Binding-site contacts:
Ligand atom C3 contacts residue ASN1121 of chain 1.C at 3.8 Å.
Ligand atom C1 contacts residue ASN1121 of chain 1.C at 1.4 Å.
Ligand atom C5 contacts residue ASN1121 of chain 1.C at 3.6 Å.
Ligand atom C7 contacts residue ASN1121 of chain 1.C at 3.1 Å.
Ligand atom C4 contacts residue ASN1121 of chain 1.C at 4.2 Å.
Ligand atom C2 contacts residue ASN1121 of chain 1.C at 2.4 Å.
Ligand atom O5 contacts residue ASN1121 of chain 1.C at 2.4 Å (h-bond).
Ligand atom C8 contacts residue ASN1121 of chain 1.C at 4.3 Å.
Ligand atom N2 contacts residue ASN1121 of chain 1.C at 2.9 Å (h-bond).
Ligand atom O7 contacts residue ASN1121 of chain 1.C at 2.9 Å (h-bond).

Sequence of chain 1.C:
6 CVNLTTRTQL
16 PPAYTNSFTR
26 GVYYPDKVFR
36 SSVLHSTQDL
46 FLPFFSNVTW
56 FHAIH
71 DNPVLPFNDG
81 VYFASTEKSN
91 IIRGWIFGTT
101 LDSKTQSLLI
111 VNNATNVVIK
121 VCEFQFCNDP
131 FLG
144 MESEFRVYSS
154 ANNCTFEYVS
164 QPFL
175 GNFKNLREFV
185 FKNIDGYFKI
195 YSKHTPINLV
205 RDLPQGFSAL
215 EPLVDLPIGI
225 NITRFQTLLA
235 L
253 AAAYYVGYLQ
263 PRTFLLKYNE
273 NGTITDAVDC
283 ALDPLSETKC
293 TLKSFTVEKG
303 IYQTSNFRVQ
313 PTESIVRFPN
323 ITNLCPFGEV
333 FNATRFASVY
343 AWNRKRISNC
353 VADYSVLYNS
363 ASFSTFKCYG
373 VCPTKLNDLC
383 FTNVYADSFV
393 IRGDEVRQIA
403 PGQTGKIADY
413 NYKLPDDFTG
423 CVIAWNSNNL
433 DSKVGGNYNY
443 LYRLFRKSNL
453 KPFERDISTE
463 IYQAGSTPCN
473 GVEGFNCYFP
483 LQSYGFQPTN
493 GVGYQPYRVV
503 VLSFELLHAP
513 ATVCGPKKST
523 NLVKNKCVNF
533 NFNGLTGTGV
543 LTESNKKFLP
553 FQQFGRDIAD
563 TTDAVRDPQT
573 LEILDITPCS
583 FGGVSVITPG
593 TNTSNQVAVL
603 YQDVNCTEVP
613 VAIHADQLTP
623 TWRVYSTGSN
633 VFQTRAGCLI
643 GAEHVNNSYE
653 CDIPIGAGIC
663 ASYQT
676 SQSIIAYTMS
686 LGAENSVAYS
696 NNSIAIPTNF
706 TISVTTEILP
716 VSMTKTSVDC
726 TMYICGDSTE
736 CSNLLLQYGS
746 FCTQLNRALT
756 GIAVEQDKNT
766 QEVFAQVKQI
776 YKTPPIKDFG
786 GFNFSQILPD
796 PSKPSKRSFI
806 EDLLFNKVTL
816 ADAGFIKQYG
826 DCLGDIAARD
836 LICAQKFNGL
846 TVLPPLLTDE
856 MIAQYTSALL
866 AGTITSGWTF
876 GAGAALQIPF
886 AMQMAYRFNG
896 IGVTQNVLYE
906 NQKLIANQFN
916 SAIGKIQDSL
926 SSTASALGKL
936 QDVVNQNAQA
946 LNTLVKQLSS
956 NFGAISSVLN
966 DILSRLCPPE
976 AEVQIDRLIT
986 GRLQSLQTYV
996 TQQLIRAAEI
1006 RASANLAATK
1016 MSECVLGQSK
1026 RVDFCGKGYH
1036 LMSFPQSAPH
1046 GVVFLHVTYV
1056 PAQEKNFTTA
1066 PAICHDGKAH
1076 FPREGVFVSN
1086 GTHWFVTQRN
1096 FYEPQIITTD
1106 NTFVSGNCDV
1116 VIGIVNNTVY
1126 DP

This protein binds this small molecule.
Small molecule (SMILES): CC(=O)N[C@H]1[C@H](O[C@H]2[C@H](O)[C@@H](NC(C)=O)CO[C@@H]2CO)O[C@H](CO)[C@@H](O)[C@@H]1O